Binding-site contacts:
Ligand atom N2 contacts residue SER609 of chain 1.A at 4.2 Å.
Ligand atom O5 contacts residue ASN607 of chain 1.A at 2.4 Å (h-bond).
Ligand atom N2 contacts residue GLY610 of chain 1.A at 4.3 Å.
Ligand atom C3 contacts residue ASN607 of chain 1.A at 3.8 Å.
Ligand atom O7 contacts residue ASN607 of chain 1.A at 2.9 Å (h-bond).
Ligand atom O7 contacts residue GLY610 of chain 1.A at 2.5 Å (h-bond).
Ligand atom C4 contacts residue ASN607 of chain 1.A at 4.2 Å.
Ligand atom C8 contacts residue ASN607 of chain 1.A at 3.8 Å.
Ligand atom O3 contacts residue GLY610 of chain 1.A at 4.2 Å.
Ligand atom C1 contacts residue ASN607 of chain 1.A at 1.4 Å.
Ligand atom C4 contacts residue SER609 of chain 1.A at 4.1 Å.
Ligand atom C2 contacts residue SER609 of chain 1.A at 3.4 Å.
Ligand atom O7 contacts residue SER609 of chain 1.A at 3.2 Å (h-bond).
Ligand atom C2 contacts residue ASN607 of chain 1.A at 2.5 Å.
Ligand atom C8 contacts residue GLN594 of chain 1.A at 3.8 Å.
Ligand atom O3 contacts residue SER609 of chain 1.A at 4.0 Å.
Ligand atom C7 contacts residue GLN594 of chain 1.A at 4.2 Å.
Ligand atom N2 contacts residue GLN594 of chain 1.A at 4.0 Å.
Ligand atom C8 contacts residue ASP592 of chain 1.A at 4.1 Å.
Ligand atom C7 contacts residue ASN607 of chain 1.A at 3.3 Å.
Ligand atom C7 contacts residue SER609 of chain 1.A at 4.1 Å.
Ligand atom C1 contacts residue GLN594 of chain 1.A at 4.2 Å.
Ligand atom O7 contacts residue CYS608 of chain 1.A at 3.8 Å.
Ligand atom C8 contacts residue GLY610 of chain 1.A at 4.1 Å.
Ligand atom C8 contacts residue CYS593 of chain 1.A at 4.2 Å (hydrophobic).
Ligand atom N2 contacts residue ASN607 of chain 1.A at 2.9 Å (h-bond).
Ligand atom C5 contacts residue ASN607 of chain 1.A at 3.7 Å.
Ligand atom C7 contacts residue GLY610 of chain 1.A at 3.4 Å.
Ligand atom C1 contacts residue SER609 of chain 1.A at 4.2 Å.
Ligand atom O5 contacts residue SER609 of chain 1.A at 4.2 Å.
Ligand atom C3 contacts residue SER609 of chain 1.A at 4.1 Å.

Sequence of chain 1.A:
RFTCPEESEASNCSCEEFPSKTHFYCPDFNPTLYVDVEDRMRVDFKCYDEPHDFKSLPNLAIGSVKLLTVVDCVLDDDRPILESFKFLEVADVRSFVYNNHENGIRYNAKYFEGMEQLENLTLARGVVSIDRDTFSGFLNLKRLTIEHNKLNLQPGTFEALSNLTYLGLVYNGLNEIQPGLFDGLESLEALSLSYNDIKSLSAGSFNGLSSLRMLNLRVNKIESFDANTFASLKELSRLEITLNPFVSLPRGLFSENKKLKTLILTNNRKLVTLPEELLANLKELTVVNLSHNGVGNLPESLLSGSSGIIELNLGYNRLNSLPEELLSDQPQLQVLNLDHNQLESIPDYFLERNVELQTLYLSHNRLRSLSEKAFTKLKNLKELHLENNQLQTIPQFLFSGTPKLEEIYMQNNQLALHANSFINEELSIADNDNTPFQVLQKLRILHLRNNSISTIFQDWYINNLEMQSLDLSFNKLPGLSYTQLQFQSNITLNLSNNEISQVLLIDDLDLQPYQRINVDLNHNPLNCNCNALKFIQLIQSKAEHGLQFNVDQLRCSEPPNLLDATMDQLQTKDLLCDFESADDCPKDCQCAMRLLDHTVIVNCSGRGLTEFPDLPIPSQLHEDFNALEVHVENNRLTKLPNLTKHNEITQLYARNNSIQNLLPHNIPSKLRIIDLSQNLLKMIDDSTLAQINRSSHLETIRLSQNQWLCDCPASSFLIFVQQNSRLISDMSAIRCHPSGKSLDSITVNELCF

A small-molecule ligand and the protein it binds are described below.
Small molecule (SMILES): CC(=O)N[C@@H]1[C@@H](O)[C@H](O)[C@@H](CO)O[C@H]1O